Sequence of chain 1.A:
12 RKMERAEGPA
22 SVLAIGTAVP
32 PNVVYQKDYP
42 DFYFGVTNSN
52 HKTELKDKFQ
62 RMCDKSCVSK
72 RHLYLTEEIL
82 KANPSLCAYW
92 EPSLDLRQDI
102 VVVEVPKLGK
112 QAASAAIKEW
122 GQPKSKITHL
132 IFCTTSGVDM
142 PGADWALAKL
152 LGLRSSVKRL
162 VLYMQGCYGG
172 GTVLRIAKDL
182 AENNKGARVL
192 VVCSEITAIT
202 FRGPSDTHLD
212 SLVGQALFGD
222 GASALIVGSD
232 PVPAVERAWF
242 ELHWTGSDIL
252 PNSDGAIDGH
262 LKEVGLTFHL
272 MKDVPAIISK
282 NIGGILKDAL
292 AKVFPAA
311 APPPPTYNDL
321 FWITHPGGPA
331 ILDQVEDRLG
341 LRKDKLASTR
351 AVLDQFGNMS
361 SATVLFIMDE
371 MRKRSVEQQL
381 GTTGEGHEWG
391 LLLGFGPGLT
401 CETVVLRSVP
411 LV

This protein binds this small molecule.
Small molecule (SMILES): O=C1C[C@@H](c2ccc(O)c(O)c2)Oc2cc(O)cc(O)c21

Binding-site contacts:
Ligand atom O29 contacts residue PRO397 of chain 2.A at 3.0 Å.
Ligand atom C6 contacts residue MET141 of chain 1.A at 3.6 Å (hydrophobic).
Ligand atom O24 contacts residue GLY220 of chain 2.A at 3.0 Å (h-bond).
Ligand atom O24 contacts residue GLU196 of chain 2.A at 3.1 Å.
Ligand atom O23 contacts residue MET359 of chain 2.A at 3.8 Å.
Ligand atom O24 contacts residue THR198 of chain 2.A at 3.0 Å (h-bond).
Ligand atom C17 contacts residue GLU196 of chain 2.A at 3.6 Å.
Ligand atom C6 contacts residue GLY167 of chain 2.A at 3.7 Å.
Ligand atom O13 contacts residue PHE269 of chain 2.A at 3.5 Å.
Ligand atom O23 contacts residue GLY220 of chain 2.A at 2.8 Å (h-bond).
Ligand atom O13 contacts residue THR201 of chain 2.A at 3.6 Å.
Ligand atom C10 contacts residue THR201 of chain 2.A at 3.3 Å.
Ligand atom O12 contacts residue SER360 of chain 2.A at 3.5 Å (h-bond).
Ligand atom C17 contacts residue GLY220 of chain 2.A at 3.7 Å.
Ligand atom C6 contacts residue CYS168 of chain 2.A at 3.6 Å (hydrophobic).
Ligand atom C19 contacts residue SER360 of chain 2.A at 3.7 Å.
Ligand atom C5 contacts residue CYS168 of chain 2.A at 3.3 Å (hydrophobic).
Ligand atom C1 contacts residue MET141 of chain 1.A at 3.5 Å (hydrophobic).
Ligand atom C10 contacts residue LEU267 of chain 2.A at 3.6 Å (hydrophobic).
Ligand atom C18 contacts residue THR198 of chain 2.A at 3.5 Å.
Ligand atom C16 contacts residue ILE197 of chain 2.A at 3.3 Å (hydrophobic).
Ligand atom C2 contacts residue PHE269 of chain 2.A at 3.5 Å (hydrophobic).
Ligand atom C18 contacts residue GLY220 of chain 2.A at 3.6 Å.
Ligand atom C16 contacts residue THR198 of chain 2.A at 3.7 Å.
Ligand atom C15 contacts residue SER137 of chain 2.A at 3.4 Å.
Ligand atom O13 contacts residue LEU267 of chain 2.A at 3.4 Å.
Ligand atom O23 contacts residue PHE219 of chain 2.A at 3.5 Å.
Ligand atom O29 contacts residue CYS168 of chain 2.A at 2.9 Å (h-bond).
Ligand atom C5 contacts residue SER360 of chain 2.A at 3.7 Å.
Ligand atom C17 contacts residue ILE197 of chain 2.A at 3.7 Å (hydrophobic).
Ligand atom O24 contacts residue ASP221 of chain 2.A at 3.2 Å (salt-bridge).
Ligand atom C17 contacts residue THR198 of chain 2.A at 3.3 Å.
Ligand atom O29 contacts residue GLY167 of chain 2.A at 3.5 Å.
Ligand atom O30 contacts residue PHE269 of chain 2.A at 3.0 Å.
Ligand atom C9 contacts residue LEU267 of chain 2.A at 3.5 Å (hydrophobic).
Ligand atom O23 contacts residue THR198 of chain 2.A at 3.7 Å.
Ligand atom O23 contacts residue ASN358 of chain 2.A at 3.0 Å (h-bond).
Ligand atom C5 contacts residue GLY167 of chain 2.A at 3.5 Å.
Ligand atom C16 contacts residue SER137 of chain 2.A at 3.0 Å.
Ligand atom O24 contacts residue ILE197 of chain 2.A at 3.0 Å (h-bond).

Sequence of chain 2.A:
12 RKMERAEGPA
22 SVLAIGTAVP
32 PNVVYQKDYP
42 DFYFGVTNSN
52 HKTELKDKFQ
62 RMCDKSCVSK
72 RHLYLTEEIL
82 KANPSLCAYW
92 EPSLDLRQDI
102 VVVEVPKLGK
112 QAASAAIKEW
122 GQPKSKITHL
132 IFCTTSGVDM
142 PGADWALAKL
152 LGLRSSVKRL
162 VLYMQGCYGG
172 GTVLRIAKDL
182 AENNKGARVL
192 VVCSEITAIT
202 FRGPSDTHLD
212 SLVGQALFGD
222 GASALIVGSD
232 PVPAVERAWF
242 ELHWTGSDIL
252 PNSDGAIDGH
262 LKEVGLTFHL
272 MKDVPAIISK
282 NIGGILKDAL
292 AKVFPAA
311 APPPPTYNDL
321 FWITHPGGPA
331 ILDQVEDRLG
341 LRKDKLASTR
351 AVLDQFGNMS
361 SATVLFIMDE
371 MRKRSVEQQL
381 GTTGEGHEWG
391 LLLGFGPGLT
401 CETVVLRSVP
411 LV